Sequence of chain 1.B:
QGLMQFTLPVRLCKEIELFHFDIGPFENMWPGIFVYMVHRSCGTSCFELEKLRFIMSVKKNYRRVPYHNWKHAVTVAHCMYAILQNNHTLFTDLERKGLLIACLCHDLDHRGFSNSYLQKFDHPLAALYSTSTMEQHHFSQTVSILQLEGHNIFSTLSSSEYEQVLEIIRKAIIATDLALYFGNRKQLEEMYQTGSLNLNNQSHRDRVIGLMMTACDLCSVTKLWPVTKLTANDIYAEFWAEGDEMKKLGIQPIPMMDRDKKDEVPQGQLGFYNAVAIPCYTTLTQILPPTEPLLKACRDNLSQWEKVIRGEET

This protein binds this small molecule.
Small molecule (SMILES): COc1c(C)cnc(CSc2nc3cc4c(cc3[nH]2)CCN4)c1C

Binding-site contacts:
Ligand atom C2 contacts residue TYR247 of chain 1.B at 3.4 Å (hydrophobic).
Ligand atom C9 contacts residue MET267 of chain 1.B at 3.7 Å (hydrophobic).
Ligand atom C2 contacts residue MET267 of chain 1.B at 3.6 Å (hydrophobic).
Ligand atom C5 contacts residue GLY279 of chain 1.B at 3.9 Å.
Ligand atom C10 contacts residue PRO266 of chain 1.B at 3.2 Å (hydrophobic).
Ligand atom C13 contacts residue PRO266 of chain 1.B at 3.5 Å (hydrophobic).
Ligand atom C20 contacts residue ILE246 of chain 1.B at 3.5 Å (hydrophobic).
Ligand atom N17 contacts residue GLN280 of chain 1.B at 3.0 Å (h-bond).
Ligand atom C5 contacts residue MET267 of chain 1.B at 3.8 Å (hydrophobic).
Ligand atom S11 contacts residue MET267 of chain 1.B at 3.9 Å.
Ligand atom N4 contacts residue GLY279 of chain 1.B at 3.5 Å (h-bond).
Ligand atom C8 contacts residue TYR247 of chain 1.B at 3.7 Å (hydrophobic).
Ligand atom N12 contacts residue GLU275 of chain 1.B at 3.7 Å.
Ligand atom N4 contacts residue MET267 of chain 1.B at 3.7 Å.
Ligand atom C7 contacts residue MET267 of chain 1.B at 3.8 Å (hydrophobic).
Ligand atom C13 contacts residue GLU275 of chain 1.B at 3.5 Å.
Ligand atom C18 contacts residue PHE283 of chain 1.B at 3.6 Å (hydrophobic).
Ligand atom S11 contacts residue PHE283 of chain 1.B at 3.5 Å.
Ligand atom N12 contacts residue LYS272 of chain 1.B at 3.8 Å.
Ligand atom C7 contacts residue GLY279 of chain 1.B at 3.8 Å.
Ligand atom C15 contacts residue GLN280 of chain 1.B at 3.7 Å.
Ligand atom C3 contacts residue MET267 of chain 1.B at 3.9 Å (hydrophobic).
Ligand atom C23 contacts residue ILE246 of chain 1.B at 3.7 Å (hydrophobic).
Ligand atom C5 contacts residue TYR247 of chain 1.B at 3.7 Å (hydrophobic).
Ligand atom N6 contacts residue MET267 of chain 1.B at 3.6 Å.
Ligand atom C21 contacts residue PHE283 of chain 1.B at 3.8 Å (hydrophobic).
Ligand atom O22 contacts residue PHE283 of chain 1.B at 3.7 Å.
Ligand atom N6 contacts residue TYR247 of chain 1.B at 2.6 Å (h-bond).
Ligand atom C14 contacts residue TYR247 of chain 1.B at 3.6 Å (hydrophobic).
Ligand atom C14 contacts residue GLN280 of chain 1.B at 3.4 Å.
Ligand atom C3 contacts residue GLY279 of chain 1.B at 3.5 Å.
Ligand atom C8 contacts residue GLY279 of chain 1.B at 3.7 Å.
Ligand atom C1 contacts residue GLY279 of chain 1.B at 3.4 Å.
Ligand atom C2 contacts residue GLY279 of chain 1.B at 3.6 Å.
Ligand atom O22 contacts residue LEU229 of chain 1.B at 3.7 Å.
Ligand atom N12 contacts residue PRO266 of chain 1.B at 3.9 Å.
Ligand atom C8 contacts residue MET267 of chain 1.B at 3.6 Å (hydrophobic).
Ligand atom C21 contacts residue ILE246 of chain 1.B at 3.6 Å (hydrophobic).
Ligand atom C1 contacts residue MET267 of chain 1.B at 3.7 Å (hydrophobic).
Ligand atom C19 contacts residue PHE250 of chain 1.B at 3.6 Å (hydrophobic).